Sequence of chain 1.B:
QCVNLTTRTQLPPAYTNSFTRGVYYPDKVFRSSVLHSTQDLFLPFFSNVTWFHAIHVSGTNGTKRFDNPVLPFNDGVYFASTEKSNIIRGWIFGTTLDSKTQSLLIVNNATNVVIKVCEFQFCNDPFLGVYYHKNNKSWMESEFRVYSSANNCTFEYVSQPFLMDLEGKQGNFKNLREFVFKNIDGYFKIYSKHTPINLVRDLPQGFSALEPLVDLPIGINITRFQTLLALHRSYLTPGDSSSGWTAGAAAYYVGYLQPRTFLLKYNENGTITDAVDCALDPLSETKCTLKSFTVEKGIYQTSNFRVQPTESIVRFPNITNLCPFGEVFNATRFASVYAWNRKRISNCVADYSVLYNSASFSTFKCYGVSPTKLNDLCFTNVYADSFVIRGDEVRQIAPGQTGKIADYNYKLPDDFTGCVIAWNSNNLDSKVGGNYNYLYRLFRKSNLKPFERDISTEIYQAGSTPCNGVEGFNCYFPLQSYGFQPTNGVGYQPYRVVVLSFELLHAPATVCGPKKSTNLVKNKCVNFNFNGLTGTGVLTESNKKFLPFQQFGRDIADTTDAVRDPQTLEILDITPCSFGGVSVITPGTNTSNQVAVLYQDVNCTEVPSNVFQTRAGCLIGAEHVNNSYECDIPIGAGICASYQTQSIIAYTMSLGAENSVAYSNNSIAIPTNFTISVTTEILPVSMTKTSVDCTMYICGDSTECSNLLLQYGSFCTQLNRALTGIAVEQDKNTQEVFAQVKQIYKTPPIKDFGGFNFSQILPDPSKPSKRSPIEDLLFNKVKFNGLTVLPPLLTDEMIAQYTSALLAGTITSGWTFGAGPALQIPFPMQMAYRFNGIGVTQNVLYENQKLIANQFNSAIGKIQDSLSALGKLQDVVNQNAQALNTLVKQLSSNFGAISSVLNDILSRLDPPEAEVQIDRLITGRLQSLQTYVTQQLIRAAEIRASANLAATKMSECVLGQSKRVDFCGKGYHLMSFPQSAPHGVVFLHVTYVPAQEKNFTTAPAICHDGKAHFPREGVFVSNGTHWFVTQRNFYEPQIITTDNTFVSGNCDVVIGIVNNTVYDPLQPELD

The protein below binds the small molecule below.
Small molecule (SMILES): CC(=O)N[C@H]1[C@H](O[C@H]2[C@H](O)[C@@H](NC(C)=O)CO[C@@H]2CO)O[C@H](CO)[C@@H](O)[C@@H]1O

Binding-site contacts:
Ligand atom N2 contacts residue GLN580 of chain 1.B at 3.9 Å.
Ligand atom O6 contacts residue ASN331 of chain 1.B at 3.4 Å (h-bond).
Ligand atom C4 contacts residue ASN331 of chain 1.B at 4.3 Å.
Ligand atom C3 contacts residue ASN331 of chain 1.B at 3.9 Å.
Ligand atom C8 contacts residue GLN580 of chain 1.B at 3.9 Å.
Ligand atom N2 contacts residue ASN331 of chain 1.B at 3.0 Å (h-bond).
Ligand atom C7 contacts residue GLN580 of chain 1.B at 4.0 Å.
Ligand atom C2 contacts residue ASN331 of chain 1.B at 2.7 Å.
Ligand atom C8 contacts residue PRO579 of chain 1.B at 3.9 Å (hydrophobic).
Ligand atom O5 contacts residue ASN331 of chain 1.B at 2.4 Å (h-bond).
Ligand atom C1 contacts residue ASN331 of chain 1.B at 1.4 Å.
Ligand atom C5 contacts residue ASN331 of chain 1.B at 3.6 Å.
Ligand atom C1 contacts residue GLN580 of chain 1.B at 4.5 Å.
Ligand atom C6 contacts residue ASN331 of chain 1.B at 4.2 Å.
Ligand atom C5 contacts residue GLN580 of chain 1.B at 4.3 Å.
Ligand atom C3 contacts residue GLN580 of chain 1.B at 4.1 Å.
Ligand atom O3 contacts residue GLN580 of chain 1.B at 3.9 Å.
Ligand atom C7 contacts residue ASN331 of chain 1.B at 4.2 Å.